Binding-site contacts:
Ligand atom CG2 contacts residue ARG279 of chain 3.A at 4.3 Å.
Ligand atom CG3 contacts residue ARG279 of chain 3.A at 3.9 Å.

Sequence of chain 3.A:
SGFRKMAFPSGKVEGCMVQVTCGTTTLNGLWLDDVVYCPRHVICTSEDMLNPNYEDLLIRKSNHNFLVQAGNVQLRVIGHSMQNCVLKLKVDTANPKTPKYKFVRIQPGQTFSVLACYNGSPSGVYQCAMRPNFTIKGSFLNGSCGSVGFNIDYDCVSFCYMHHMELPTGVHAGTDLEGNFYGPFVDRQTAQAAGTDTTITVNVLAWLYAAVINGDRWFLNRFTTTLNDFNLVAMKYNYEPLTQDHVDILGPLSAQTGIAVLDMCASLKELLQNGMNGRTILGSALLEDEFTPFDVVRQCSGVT

The protein below binds the small molecule below.
Small molecule (SMILES): CC(C)(C)OC(=O)N[C@H](C(=O)N[C@@H](Cc1ccccc1)C(=O)N[C@H](C=O)C[C@@H]1CCNC1=O)C(C)(C)C